Sequence of chain 1.B:
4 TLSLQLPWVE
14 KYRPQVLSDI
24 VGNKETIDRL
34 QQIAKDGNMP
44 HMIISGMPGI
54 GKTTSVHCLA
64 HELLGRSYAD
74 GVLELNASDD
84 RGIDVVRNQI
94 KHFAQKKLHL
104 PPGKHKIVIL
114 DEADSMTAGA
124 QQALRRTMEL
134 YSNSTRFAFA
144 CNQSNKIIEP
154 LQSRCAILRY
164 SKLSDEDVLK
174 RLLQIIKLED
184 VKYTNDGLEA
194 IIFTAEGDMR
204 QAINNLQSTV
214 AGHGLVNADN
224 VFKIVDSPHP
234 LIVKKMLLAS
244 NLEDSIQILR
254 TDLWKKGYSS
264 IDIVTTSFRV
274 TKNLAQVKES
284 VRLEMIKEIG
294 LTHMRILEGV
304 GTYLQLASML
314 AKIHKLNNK

Sequence of chain 1.C:
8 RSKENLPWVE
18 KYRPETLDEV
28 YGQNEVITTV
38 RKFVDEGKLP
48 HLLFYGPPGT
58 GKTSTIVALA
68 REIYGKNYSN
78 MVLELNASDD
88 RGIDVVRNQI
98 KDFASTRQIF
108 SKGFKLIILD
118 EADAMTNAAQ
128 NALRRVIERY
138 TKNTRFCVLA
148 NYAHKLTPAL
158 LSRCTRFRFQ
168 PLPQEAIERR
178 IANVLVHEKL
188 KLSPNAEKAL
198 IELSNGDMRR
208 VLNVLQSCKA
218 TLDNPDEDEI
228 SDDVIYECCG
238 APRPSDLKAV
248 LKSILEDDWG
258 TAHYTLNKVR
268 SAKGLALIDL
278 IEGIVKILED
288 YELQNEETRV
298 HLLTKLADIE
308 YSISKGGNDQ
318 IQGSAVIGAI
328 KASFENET

Binding-site contacts:
Ligand atom S1G contacts residue MG1 of chain 1.O at 2.8 Å.
Ligand atom S1G contacts residue ARG131 of chain 1.C at 2.8 Å (salt-bridge).
Ligand atom C5' contacts residue ARG203 of chain 1.B at 3.3 Å.
Ligand atom PB contacts residue MG1 of chain 1.O at 3.4 Å.
Ligand atom N7 contacts residue GLY54 of chain 1.B at 2.9 Å (h-bond).
Ligand atom O2A contacts residue LYS55 of chain 1.B at 3.0 Å (salt-bridge).
Ligand atom O3G contacts residue MG1 of chain 1.O at 2.1 Å.
Ligand atom S1G contacts residue ASN145 of chain 1.B at 3.3 Å (h-bond).
Ligand atom PG contacts residue ARG203 of chain 1.B at 3.2 Å.
Ligand atom O2' contacts residue VAL12 of chain 1.B at 2.9 Å (h-bond).
Ligand atom PB contacts residue LYS55 of chain 1.B at 3.4 Å.
Ligand atom O3' contacts residue VAL12 of chain 1.B at 3.1 Å (h-bond).
Ligand atom PG contacts residue MG1 of chain 1.O at 2.8 Å.
Ligand atom O2A contacts residue THR57 of chain 1.B at 3.1 Å (h-bond).
Ligand atom O2A contacts residue GLY54 of chain 1.B at 3.2 Å.
Ligand atom O3' contacts residue ARG16 of chain 1.B at 3.0 Å.
Ligand atom O3B contacts residue GLY52 of chain 1.B at 3.1 Å (h-bond).
Ligand atom O3B contacts residue LYS55 of chain 1.B at 2.9 Å (salt-bridge).
Ligand atom PA contacts residue ARG203 of chain 1.B at 3.3 Å.
Ligand atom O2G contacts residue ARG131 of chain 1.C at 3.2 Å (salt-bridge).
Ligand atom O3G contacts residue ARG160 of chain 1.C at 2.9 Å (salt-bridge).
Ligand atom O2G contacts residue ARG160 of chain 1.C at 3.1 Å (salt-bridge).
Ligand atom N9 contacts residue MET202 of chain 1.B at 3.3 Å.
Ligand atom PB contacts residue ARG203 of chain 1.B at 3.3 Å.
Ligand atom O3B contacts residue ARG203 of chain 1.B at 3.2 Å (salt-bridge).
Ligand atom N1 contacts residue VAL24 of chain 1.B at 3.4 Å.
Ligand atom S1G contacts residue LYS55 of chain 1.B at 3.2 Å (salt-bridge).
Ligand atom O3G contacts residue ARG203 of chain 1.B at 2.6 Å (salt-bridge).
Ligand atom O2B contacts residue ILE53 of chain 1.B at 3.1 Å (h-bond).
Ligand atom O2B contacts residue GLY54 of chain 1.B at 3.0 Å (h-bond).
Ligand atom O1B contacts residue MG1 of chain 1.O at 2.4 Å.
Ligand atom O1B contacts residue THR56 of chain 1.B at 3.0 Å (h-bond).
Ligand atom O2B contacts residue LYS55 of chain 1.B at 2.9 Å (salt-bridge).
Ligand atom O3A contacts residue ARG203 of chain 1.B at 2.3 Å (salt-bridge).
Ligand atom O2G contacts residue ARG203 of chain 1.B at 2.8 Å (salt-bridge).
Ligand atom O1A contacts residue ARG16 of chain 1.B at 3.3 Å (salt-bridge).
Ligand atom O2A contacts residue THR56 of chain 1.B at 3.0 Å (h-bond).
Ligand atom C4 contacts residue MET202 of chain 1.B at 3.4 Å (hydrophobic).
Ligand atom O1A contacts residue ARG203 of chain 1.B at 3.4 Å (salt-bridge).
Ligand atom N7 contacts residue ILE53 of chain 1.B at 3.2 Å.

This protein binds this small molecule.
Small molecule (SMILES): Nc1ncnc2c1ncn2[C@@H]1O[C@H](COP(=O)(O)OP(=O)(O)OP(O)(O)=S)[C@@H](O)[C@H]1O